Binding-site contacts:
Ligand atom C5 contacts residue ASN108 of chain 1.A at 3.7 Å.
Ligand atom C2 contacts residue ASN108 of chain 1.A at 2.5 Å.
Ligand atom C8 contacts residue PHE118 of chain 1.A at 3.6 Å (hydrophobic).
Ligand atom C3 contacts residue ASP144 of chain 1.A at 3.5 Å.
Ligand atom C7 contacts residue PHE118 of chain 1.A at 4.4 Å (hydrophobic).
Ligand atom N2 contacts residue ASN148 of chain 1.A at 4.4 Å.
Ligand atom O7 contacts residue ASN148 of chain 1.A at 4.5 Å.
Ligand atom O3 contacts residue ASN148 of chain 1.A at 3.7 Å.
Ligand atom C8 contacts residue ASN148 of chain 1.A at 3.9 Å.
Ligand atom C4 contacts residue ASN108 of chain 1.A at 4.2 Å.
Ligand atom C4 contacts residue ASP144 of chain 1.A at 4.0 Å.
Ligand atom C8 contacts residue GLY107 of chain 1.A at 4.1 Å.
Ligand atom C1 contacts residue ASN108 of chain 1.A at 1.4 Å.
Ligand atom C7 contacts residue CYS143 of chain 1.A at 4.0 Å (hydrophobic).
Ligand atom N2 contacts residue PHE118 of chain 1.A at 3.6 Å.
Ligand atom O3 contacts residue PHE118 of chain 1.A at 4.4 Å.
Ligand atom N2 contacts residue ASP144 of chain 1.A at 4.0 Å.
Ligand atom O3 contacts residue ASP144 of chain 1.A at 2.7 Å (salt-bridge).
Ligand atom O5 contacts residue ASN108 of chain 1.A at 2.4 Å (h-bond).
Ligand atom C2 contacts residue ASP144 of chain 1.A at 3.5 Å.
Ligand atom C2 contacts residue PHE118 of chain 1.A at 4.2 Å (hydrophobic).
Ligand atom C3 contacts residue ASN108 of chain 1.A at 3.8 Å.
Ligand atom C8 contacts residue TYR142 of chain 1.A at 4.0 Å (hydrophobic).
Ligand atom O7 contacts residue ASN108 of chain 1.A at 3.8 Å.
Ligand atom C3 contacts residue PHE118 of chain 1.A at 3.9 Å (hydrophobic).
Ligand atom C7 contacts residue ASN148 of chain 1.A at 4.1 Å.
Ligand atom C8 contacts residue CYS143 of chain 1.A at 3.8 Å (hydrophobic).
Ligand atom O7 contacts residue CYS143 of chain 1.A at 3.5 Å.
Ligand atom C7 contacts residue ASN108 of chain 1.A at 3.6 Å.
Ligand atom N2 contacts residue ASN108 of chain 1.A at 3.0 Å (h-bond).
Ligand atom O7 contacts residue ASP144 of chain 1.A at 2.8 Å (salt-bridge).
Ligand atom C1 contacts residue PHE118 of chain 1.A at 4.2 Å (hydrophobic).
Ligand atom C8 contacts residue ASP144 of chain 1.A at 4.0 Å.
Ligand atom C7 contacts residue TYR142 of chain 1.A at 4.0 Å (hydrophobic).
Ligand atom O7 contacts residue TYR142 of chain 1.A at 3.7 Å.
Ligand atom C7 contacts residue ASP144 of chain 1.A at 3.6 Å.

Sequence of chain 1.A:
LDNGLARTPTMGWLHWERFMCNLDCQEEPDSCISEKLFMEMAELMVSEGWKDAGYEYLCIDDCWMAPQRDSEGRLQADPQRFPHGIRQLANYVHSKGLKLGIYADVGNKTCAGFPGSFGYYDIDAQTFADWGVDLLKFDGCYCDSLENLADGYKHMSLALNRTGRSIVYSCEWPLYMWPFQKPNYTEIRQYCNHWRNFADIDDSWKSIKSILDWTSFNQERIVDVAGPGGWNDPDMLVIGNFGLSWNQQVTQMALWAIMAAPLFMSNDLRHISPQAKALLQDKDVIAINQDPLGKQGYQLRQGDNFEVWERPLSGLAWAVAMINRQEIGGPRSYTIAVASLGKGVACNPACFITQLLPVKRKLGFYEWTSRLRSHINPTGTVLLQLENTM

The protein below binds the small molecule below.
Small molecule (SMILES): CC(=O)N[C@@H]1[C@@H](O)[C@H](O)[C@@H](CO)O[C@H]1O